Sequence of chain 1.A:
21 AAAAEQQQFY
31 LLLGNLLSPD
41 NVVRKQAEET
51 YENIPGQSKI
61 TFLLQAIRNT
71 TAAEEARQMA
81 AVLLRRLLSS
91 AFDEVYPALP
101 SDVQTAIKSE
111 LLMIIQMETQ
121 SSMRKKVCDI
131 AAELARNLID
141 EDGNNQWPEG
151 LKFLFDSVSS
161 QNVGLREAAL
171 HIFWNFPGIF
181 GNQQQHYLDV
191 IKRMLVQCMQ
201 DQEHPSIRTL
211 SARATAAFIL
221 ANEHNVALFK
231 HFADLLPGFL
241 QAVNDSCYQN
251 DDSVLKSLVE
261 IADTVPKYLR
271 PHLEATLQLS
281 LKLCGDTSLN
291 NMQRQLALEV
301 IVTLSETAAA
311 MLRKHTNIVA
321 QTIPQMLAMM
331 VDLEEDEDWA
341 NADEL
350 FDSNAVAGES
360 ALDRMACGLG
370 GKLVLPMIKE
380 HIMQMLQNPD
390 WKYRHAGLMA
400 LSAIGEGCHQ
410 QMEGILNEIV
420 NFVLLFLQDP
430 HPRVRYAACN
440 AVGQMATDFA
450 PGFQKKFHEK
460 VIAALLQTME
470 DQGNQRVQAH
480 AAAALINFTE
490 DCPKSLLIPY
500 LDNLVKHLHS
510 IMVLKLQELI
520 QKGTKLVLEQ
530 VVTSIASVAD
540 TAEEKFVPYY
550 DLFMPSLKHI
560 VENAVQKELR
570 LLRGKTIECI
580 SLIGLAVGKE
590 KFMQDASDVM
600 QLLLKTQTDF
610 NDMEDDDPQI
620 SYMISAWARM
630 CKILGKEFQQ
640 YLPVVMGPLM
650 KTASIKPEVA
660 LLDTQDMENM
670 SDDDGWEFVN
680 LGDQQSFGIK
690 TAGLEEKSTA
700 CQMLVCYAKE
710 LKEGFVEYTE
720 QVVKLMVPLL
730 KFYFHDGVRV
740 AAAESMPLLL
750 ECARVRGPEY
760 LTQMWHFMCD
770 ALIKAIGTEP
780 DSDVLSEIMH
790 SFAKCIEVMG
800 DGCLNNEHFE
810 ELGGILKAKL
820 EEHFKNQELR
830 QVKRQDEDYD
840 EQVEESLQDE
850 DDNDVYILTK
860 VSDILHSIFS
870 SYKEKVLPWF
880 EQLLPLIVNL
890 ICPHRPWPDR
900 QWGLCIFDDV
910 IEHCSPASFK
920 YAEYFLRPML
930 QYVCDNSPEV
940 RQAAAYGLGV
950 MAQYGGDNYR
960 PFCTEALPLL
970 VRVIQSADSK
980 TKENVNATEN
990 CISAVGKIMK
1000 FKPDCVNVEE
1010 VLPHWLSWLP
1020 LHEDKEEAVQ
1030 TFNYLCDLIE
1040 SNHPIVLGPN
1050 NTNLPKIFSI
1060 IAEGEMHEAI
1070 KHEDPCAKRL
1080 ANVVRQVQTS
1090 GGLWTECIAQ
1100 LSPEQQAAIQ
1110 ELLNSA

The protein below binds the small molecule below.
Small molecule (SMILES): CC(C)[C@H](NC(=O)[C@H](CCCN=C(N)N)NC(=O)N[C@H](C=O)Cc1ccccc1)C(=O)N[C@H](C=O)CCCN=C(N)N

Binding-site contacts:
Ligand atom CE1 contacts residue LYS859 of chain 1.A at 3.6 Å.
Ligand atom CG2 contacts residue TRP901 of chain 1.A at 3.6 Å (hydrophobic).
Ligand atom CB contacts residue CYS904 of chain 1.A at 3.7 Å (hydrophobic).
Ligand atom CZ contacts residue GLU1025 of chain 1.A at 4.1 Å.
Ligand atom O contacts residue ALA942 of chain 1.A at 4.0 Å.
Ligand atom CG1 contacts residue TRP901 of chain 1.A at 3.5 Å (hydrophobic).
Ligand atom O contacts residue GLN900 of chain 1.A at 3.3 Å (h-bond).
Ligand atom C contacts residue GLN900 of chain 1.A at 4.0 Å.
Ligand atom NH1 contacts residue ASN989 of chain 1.A at 2.7 Å (h-bond).
Ligand atom C contacts residue CYS904 of chain 1.A at 3.5 Å (hydrophobic).
Ligand atom NH1 contacts residue GLN941 of chain 1.A at 4.0 Å.
Ligand atom CZ contacts residue ASN989 of chain 1.A at 3.9 Å.
Ligand atom CG contacts residue TYR945 of chain 1.A at 3.6 Å (hydrophobic).
Ligand atom NE contacts residue GLN941 of chain 1.A at 4.1 Å.
Ligand atom NH1 contacts residue ASP1023 of chain 1.A at 3.5 Å (salt-bridge).
Ligand atom NH2 contacts residue GLU1025 of chain 1.A at 3.0 Å (salt-bridge).
Ligand atom NH1 contacts residue ASP1023 of chain 1.A at 3.2 Å (salt-bridge).
Ligand atom O contacts residue GLN941 of chain 1.A at 3.9 Å.
Ligand atom CG1 contacts residue GLN900 of chain 1.A at 3.6 Å.
Ligand atom NH2 contacts residue ASP1023 of chain 1.A at 3.4 Å (salt-bridge).
Ligand atom NH1 contacts residue GLU1026 of chain 1.A at 3.5 Å (salt-bridge).
Ligand atom NE contacts residue TYR945 of chain 1.A at 4.0 Å.
Ligand atom CB contacts residue TRP901 of chain 1.A at 3.8 Å (hydrophobic).
Ligand atom O contacts residue GLN941 of chain 1.A at 2.9 Å (h-bond).
Ligand atom CZ contacts residue ASP1023 of chain 1.A at 3.5 Å.
Ligand atom NH2 contacts residue GLU1022 of chain 1.A at 4.2 Å.
Ligand atom C contacts residue GLU938 of chain 1.A at 4.1 Å.
Ligand atom CZ contacts residue TYR855 of chain 1.A at 3.6 Å (hydrophobic).
Ligand atom CE2 contacts residue TYR855 of chain 1.A at 3.5 Å (hydrophobic).
Ligand atom N contacts residue GLN941 of chain 1.A at 3.4 Å (h-bond).
Ligand atom CZ contacts residue GLN941 of chain 1.A at 4.1 Å.
Ligand atom CZ contacts residue TYR945 of chain 1.A at 4.1 Å (hydrophobic).
Ligand atom C contacts residue ALA942 of chain 1.A at 3.8 Å (hydrophobic).
Ligand atom O contacts residue GLU938 of chain 1.A at 3.4 Å (salt-bridge).
Ligand atom C contacts residue GLN941 of chain 1.A at 3.7 Å.
Ligand atom CZ contacts residue LYS859 of chain 1.A at 3.7 Å.
Ligand atom NH1 contacts residue TYR945 of chain 1.A at 3.5 Å.
Ligand atom CD contacts residue GLN941 of chain 1.A at 3.8 Å.
Ligand atom CA contacts residue GLN941 of chain 1.A at 3.7 Å.
Ligand atom CD contacts residue TYR945 of chain 1.A at 3.5 Å (hydrophobic).